Sequence of chain 1.A:
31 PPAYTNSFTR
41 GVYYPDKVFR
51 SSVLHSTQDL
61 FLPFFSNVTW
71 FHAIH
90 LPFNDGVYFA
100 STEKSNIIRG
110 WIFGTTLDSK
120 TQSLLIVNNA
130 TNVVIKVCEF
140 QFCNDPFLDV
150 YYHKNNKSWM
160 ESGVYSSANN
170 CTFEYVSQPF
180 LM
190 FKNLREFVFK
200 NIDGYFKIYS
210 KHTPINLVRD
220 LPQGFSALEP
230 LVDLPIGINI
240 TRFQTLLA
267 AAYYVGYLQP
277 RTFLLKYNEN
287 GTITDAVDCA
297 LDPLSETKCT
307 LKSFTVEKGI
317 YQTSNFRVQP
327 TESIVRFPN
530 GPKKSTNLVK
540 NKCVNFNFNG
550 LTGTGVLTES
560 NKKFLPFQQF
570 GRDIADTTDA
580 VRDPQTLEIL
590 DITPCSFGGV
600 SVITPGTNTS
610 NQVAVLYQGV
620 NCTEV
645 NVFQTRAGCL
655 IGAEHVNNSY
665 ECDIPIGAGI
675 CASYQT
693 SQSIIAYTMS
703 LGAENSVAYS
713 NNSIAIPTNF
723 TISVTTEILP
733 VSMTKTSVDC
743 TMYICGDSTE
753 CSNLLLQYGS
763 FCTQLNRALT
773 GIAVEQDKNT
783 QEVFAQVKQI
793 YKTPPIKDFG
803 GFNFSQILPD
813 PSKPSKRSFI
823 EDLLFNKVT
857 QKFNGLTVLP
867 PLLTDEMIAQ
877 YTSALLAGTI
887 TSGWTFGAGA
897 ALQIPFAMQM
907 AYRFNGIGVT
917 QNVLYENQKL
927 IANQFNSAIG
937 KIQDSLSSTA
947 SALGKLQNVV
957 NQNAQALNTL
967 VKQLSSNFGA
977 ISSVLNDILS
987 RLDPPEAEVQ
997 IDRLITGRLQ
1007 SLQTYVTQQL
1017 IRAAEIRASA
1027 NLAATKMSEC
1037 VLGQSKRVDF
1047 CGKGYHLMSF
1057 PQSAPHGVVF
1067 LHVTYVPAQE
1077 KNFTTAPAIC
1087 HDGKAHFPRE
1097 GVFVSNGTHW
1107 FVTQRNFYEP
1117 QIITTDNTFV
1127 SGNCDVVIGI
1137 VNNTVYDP

This small molecule binds to this protein.
Small molecule (SMILES): CC(=O)N[C@H]1[C@H](O[C@H]2[C@H](O)[C@@H](NC(C)=O)CO[C@@H]2CO)O[C@H](CO)[C@@H](O)[C@@H]1O

Binding-site contacts:
Ligand atom C7 contacts residue ASN805 of chain 1.A at 3.1 Å.
Ligand atom C5 contacts residue SER807 of chain 1.A at 3.5 Å.
Ligand atom C6 contacts residue GLN808 of chain 1.A at 4.1 Å.
Ligand atom N2 contacts residue ASN805 of chain 1.A at 2.9 Å (h-bond).
Ligand atom C6 contacts residue SER807 of chain 1.A at 4.3 Å.
Ligand atom O7 contacts residue ASN805 of chain 1.A at 3.0 Å (h-bond).
Ligand atom C3 contacts residue ASN805 of chain 1.A at 3.8 Å.
Ligand atom C1 contacts residue SER807 of chain 1.A at 3.3 Å.
Ligand atom C2 contacts residue ASN805 of chain 1.A at 2.5 Å.
Ligand atom C2 contacts residue SER807 of chain 1.A at 4.4 Å.
Ligand atom C8 contacts residue ASN805 of chain 1.A at 4.3 Å.
Ligand atom C4 contacts residue ASN805 of chain 1.A at 4.2 Å.
Ligand atom O5 contacts residue SER807 of chain 1.A at 3.5 Å (h-bond).
Ligand atom O5 contacts residue ASN805 of chain 1.A at 2.3 Å (h-bond).
Ligand atom C1 contacts residue ASN805 of chain 1.A at 1.4 Å.
Ligand atom O6 contacts residue SER807 of chain 1.A at 3.9 Å.
Ligand atom O6 contacts residue GLN808 of chain 1.A at 2.7 Å (h-bond).
Ligand atom C5 contacts residue ASN805 of chain 1.A at 3.6 Å.